Sequence of chain 8.A:
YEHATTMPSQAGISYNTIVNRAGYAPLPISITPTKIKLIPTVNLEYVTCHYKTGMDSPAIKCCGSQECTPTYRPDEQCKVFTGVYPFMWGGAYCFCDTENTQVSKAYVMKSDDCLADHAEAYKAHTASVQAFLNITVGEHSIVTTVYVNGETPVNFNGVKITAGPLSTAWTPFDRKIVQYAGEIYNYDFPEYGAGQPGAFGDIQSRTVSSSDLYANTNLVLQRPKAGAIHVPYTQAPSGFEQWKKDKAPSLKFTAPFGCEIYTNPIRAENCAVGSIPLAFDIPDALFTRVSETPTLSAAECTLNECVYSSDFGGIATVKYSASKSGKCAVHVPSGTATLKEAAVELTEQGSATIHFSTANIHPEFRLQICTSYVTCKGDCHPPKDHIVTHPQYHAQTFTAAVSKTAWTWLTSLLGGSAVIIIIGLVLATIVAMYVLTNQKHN

Sequence of chain 55.B:
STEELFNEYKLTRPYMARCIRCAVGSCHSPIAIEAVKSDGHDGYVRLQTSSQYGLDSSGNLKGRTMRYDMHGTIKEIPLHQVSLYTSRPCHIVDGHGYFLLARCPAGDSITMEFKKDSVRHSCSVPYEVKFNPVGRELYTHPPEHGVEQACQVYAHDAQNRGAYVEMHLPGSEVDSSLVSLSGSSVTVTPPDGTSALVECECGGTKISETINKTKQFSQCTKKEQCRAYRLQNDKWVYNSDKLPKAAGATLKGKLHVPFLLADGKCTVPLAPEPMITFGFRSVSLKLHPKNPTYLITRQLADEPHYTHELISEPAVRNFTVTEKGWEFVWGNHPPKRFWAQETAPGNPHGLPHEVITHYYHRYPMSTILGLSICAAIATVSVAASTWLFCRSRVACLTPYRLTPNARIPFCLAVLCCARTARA

Binding-site contacts:
Ligand atom C7 contacts residue GLU305 of chain 8.A at 3.6 Å.
Ligand atom O5 contacts residue SER284 of chain 55.B at 4.2 Å.
Ligand atom C8 contacts residue GLU305 of chain 8.A at 4.5 Å.
Ligand atom C6 contacts residue SER284 of chain 55.B at 3.4 Å.
Ligand atom C5 contacts residue SER284 of chain 55.B at 4.5 Å.
Ligand atom O6 contacts residue SER284 of chain 55.B at 2.4 Å (h-bond).
Ligand atom O7 contacts residue GLU305 of chain 8.A at 2.4 Å (salt-bridge).
Ligand atom N2 contacts residue GLU305 of chain 8.A at 4.4 Å.
Ligand atom C6 contacts residue ASN318 of chain 55.B at 3.2 Å.
Ligand atom O6 contacts residue ASN318 of chain 55.B at 2.9 Å (h-bond).

A protein and the small-molecule ligand that binds it are described below.
Small molecule (SMILES): CC(=O)N[C@@H]1[C@@H](O)[C@H](O)[C@@H](CO)O[C@H]1O